Binding-site contacts:
Ligand atom N2 contacts residue ILE264 of chain 1.E at 4.2 Å.
Ligand atom C8 contacts residue ILE264 of chain 1.E at 4.2 Å (hydrophobic).
Ligand atom O5 contacts residue PHE300 of chain 1.E at 4.0 Å.
Ligand atom C7 contacts residue PHE300 of chain 1.E at 4.4 Å (hydrophobic).
Ligand atom C6 contacts residue ILE269 of chain 1.E at 4.2 Å (hydrophobic).
Ligand atom O7 contacts residue ASN268 of chain 1.E at 3.2 Å (h-bond).
Ligand atom C8 contacts residue PHE300 of chain 1.E at 3.9 Å (hydrophobic).
Ligand atom C4 contacts residue ASN268 of chain 1.E at 4.2 Å.
Ligand atom O7 contacts residue PHE300 of chain 1.E at 4.1 Å.
Ligand atom C6 contacts residue THR270 of chain 1.E at 3.6 Å.
Ligand atom O4 contacts residue PHE300 of chain 1.E at 4.5 Å.
Ligand atom C5 contacts residue ASN268 of chain 1.E at 3.7 Å.
Ligand atom C7 contacts residue ASN268 of chain 1.E at 3.2 Å.
Ligand atom O5 contacts residue THR270 of chain 1.E at 3.8 Å.
Ligand atom C5 contacts residue PHE300 of chain 1.E at 3.8 Å (hydrophobic).
Ligand atom N2 contacts residue ASN268 of chain 1.E at 2.9 Å (h-bond).
Ligand atom C1 contacts residue PHE300 of chain 1.E at 3.9 Å (hydrophobic).
Ligand atom C1 contacts residue ASN268 of chain 1.E at 1.4 Å.
Ligand atom C5 contacts residue THR270 of chain 1.E at 4.3 Å.
Ligand atom O5 contacts residue ILE269 of chain 1.E at 4.1 Å.
Ligand atom O6 contacts residue THR270 of chain 1.E at 3.3 Å.
Ligand atom C8 contacts residue ASN268 of chain 1.E at 4.4 Å.
Ligand atom C2 contacts residue ASN268 of chain 1.E at 2.5 Å.
Ligand atom O5 contacts residue ASN268 of chain 1.E at 2.4 Å (h-bond).
Ligand atom C3 contacts residue ASN268 of chain 1.E at 3.8 Å.

Sequence of chain 1.E:
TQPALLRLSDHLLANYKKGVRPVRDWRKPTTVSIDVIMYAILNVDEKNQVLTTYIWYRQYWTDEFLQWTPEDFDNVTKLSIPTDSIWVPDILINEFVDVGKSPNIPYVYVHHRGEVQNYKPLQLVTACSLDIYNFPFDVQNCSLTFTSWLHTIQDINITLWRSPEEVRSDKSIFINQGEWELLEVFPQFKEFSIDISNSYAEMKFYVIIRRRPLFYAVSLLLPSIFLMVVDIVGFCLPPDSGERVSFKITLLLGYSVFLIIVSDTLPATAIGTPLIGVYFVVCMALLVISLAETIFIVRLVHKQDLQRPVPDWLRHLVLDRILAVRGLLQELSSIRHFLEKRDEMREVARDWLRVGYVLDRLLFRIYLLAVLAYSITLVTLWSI

This small molecule binds to this protein.
Small molecule (SMILES): CC(=O)N[C@H]1[C@H](O[C@H]2[C@H](O)[C@@H](NC(C)=O)CO[C@@H]2CO)O[C@H](CO)[C@@H](O[C@@H]2O[C@H](CO)[C@@H](O)[C@H](O)[C@@H]2O)[C@@H]1O